Binding-site contacts:
Ligand atom C1 contacts residue PHE402 of chain 1.A at 4.3 Å (hydrophobic).
Ligand atom C7 contacts residue SER273 of chain 1.A at 4.0 Å.
Ligand atom C3 contacts residue PHE402 of chain 1.A at 4.3 Å (hydrophobic).
Ligand atom C6 contacts residue MET396 of chain 1.A at 4.3 Å (hydrophobic).
Ligand atom C3 contacts residue TYR56 of chain 1.A at 3.6 Å (hydrophobic).
Ligand atom C4 contacts residue GLU398 of chain 1.A at 4.3 Å.
Ligand atom O1 contacts residue MET59 of chain 1.A at 4.0 Å.
Ligand atom C1 contacts residue PHE272 of chain 1.A at 4.4 Å (hydrophobic).
Ligand atom C10 contacts residue MET59 of chain 1.A at 4.1 Å (hydrophobic).
Ligand atom C7 contacts residue TYR56 of chain 1.A at 3.8 Å (hydrophobic).
Ligand atom C9 contacts residue TYR56 of chain 1.A at 3.6 Å (hydrophobic).
Ligand atom C9 contacts residue PHE272 of chain 1.A at 4.1 Å (hydrophobic).
Ligand atom C3 contacts residue GLU398 of chain 1.A at 3.2 Å.
Ligand atom C6 contacts residue SER273 of chain 1.A at 3.6 Å.
Ligand atom C2 contacts residue PHE402 of chain 1.A at 3.7 Å (hydrophobic).
Ligand atom C4 contacts residue TYR56 of chain 1.A at 3.6 Å (hydrophobic).
Ligand atom C4 contacts residue MET396 of chain 1.A at 3.9 Å (hydrophobic).
Ligand atom C9 contacts residue LEU210 of chain 1.A at 4.2 Å (hydrophobic).
Ligand atom C6 contacts residue TYR56 of chain 1.A at 3.7 Å (hydrophobic).
Ligand atom O1 contacts residue TRP213 of chain 1.A at 3.1 Å (h-bond).
Ligand atom C10 contacts residue LEU210 of chain 1.A at 3.6 Å (hydrophobic).
Ligand atom C2 contacts residue GLU398 of chain 1.A at 3.6 Å.
Ligand atom O1 contacts residue TYR56 of chain 1.A at 4.2 Å.
Ligand atom C8 contacts residue TYR56 of chain 1.A at 3.9 Å (hydrophobic).
Ligand atom C1 contacts residue TYR56 of chain 1.A at 3.7 Å (hydrophobic).
Ligand atom C10 contacts residue PHE272 of chain 1.A at 3.9 Å (hydrophobic).
Ligand atom C8 contacts residue LEU210 of chain 1.A at 3.8 Å (hydrophobic).
Ligand atom O2 contacts residue GLU398 of chain 1.A at 2.3 Å (salt-bridge).
Ligand atom C1 contacts residue TRP213 of chain 1.A at 4.1 Å (hydrophobic).
Ligand atom C5 contacts residue MET396 of chain 1.A at 3.8 Å (hydrophobic).
Ligand atom C1 contacts residue MET59 of chain 1.A at 4.2 Å (hydrophobic).
Ligand atom C7 contacts residue PHE272 of chain 1.A at 4.3 Å (hydrophobic).
Ligand atom O2 contacts residue MET396 of chain 1.A at 4.1 Å.
Ligand atom C8 contacts residue PHE272 of chain 1.A at 4.1 Å (hydrophobic).
Ligand atom O2 contacts residue TYR56 of chain 1.A at 3.7 Å.
Ligand atom C3 contacts residue MET396 of chain 1.A at 4.2 Å (hydrophobic).
Ligand atom C5 contacts residue TYR56 of chain 1.A at 3.7 Å (hydrophobic).
Ligand atom C2 contacts residue TYR56 of chain 1.A at 3.5 Å (hydrophobic).
Ligand atom O2 contacts residue PHE402 of chain 1.A at 4.4 Å.
Ligand atom C10 contacts residue TYR56 of chain 1.A at 4.0 Å (hydrophobic).

Sequence of chain 1.A:
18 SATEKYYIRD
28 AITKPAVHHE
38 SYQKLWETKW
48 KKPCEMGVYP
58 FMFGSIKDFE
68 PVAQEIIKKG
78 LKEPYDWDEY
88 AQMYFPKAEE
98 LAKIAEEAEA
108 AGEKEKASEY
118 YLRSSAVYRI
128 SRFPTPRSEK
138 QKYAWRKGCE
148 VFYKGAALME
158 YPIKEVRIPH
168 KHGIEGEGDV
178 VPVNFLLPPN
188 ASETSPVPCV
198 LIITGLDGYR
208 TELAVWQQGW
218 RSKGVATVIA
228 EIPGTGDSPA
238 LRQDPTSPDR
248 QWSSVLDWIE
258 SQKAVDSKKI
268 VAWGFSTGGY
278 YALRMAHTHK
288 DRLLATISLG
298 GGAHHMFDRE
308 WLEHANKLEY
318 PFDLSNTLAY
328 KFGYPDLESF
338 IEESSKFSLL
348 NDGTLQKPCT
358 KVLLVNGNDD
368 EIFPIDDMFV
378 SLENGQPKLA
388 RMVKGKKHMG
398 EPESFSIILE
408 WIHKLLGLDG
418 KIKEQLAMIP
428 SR

The protein below binds the small molecule below.
Small molecule (SMILES): Oc1cc(O)c2ccccc2c1